Binding-site contacts:
Ligand atom C7 contacts residue VAL295 of chain 1.A at 3.9 Å (hydrophobic).
Ligand atom C2 contacts residue TYR96 of chain 1.A at 3.3 Å (hydrophobic).
Ligand atom C10 contacts residue ILE395 of chain 1.A at 4.4 Å (hydrophobic).
Ligand atom C8 contacts residue PHE87 of chain 1.A at 4.3 Å (hydrophobic).
Ligand atom C3 contacts residue TYR96 of chain 1.A at 4.1 Å (hydrophobic).
Ligand atom C10 contacts residue VAL295 of chain 1.A at 4.1 Å (hydrophobic).
Ligand atom C8 contacts residue VAL396 of chain 1.A at 3.9 Å (hydrophobic).
Ligand atom C6 contacts residue THR252 of chain 1.A at 3.9 Å.
Ligand atom C9 contacts residue VAL247 of chain 1.A at 4.4 Å (hydrophobic).
Ligand atom C10 contacts residue ASP297 of chain 1.A at 3.7 Å.
Ligand atom C2 contacts residue PHE87 of chain 1.A at 4.2 Å (hydrophobic).
Ligand atom C4 contacts residue THR101 of chain 1.A at 4.3 Å.
Ligand atom C6 contacts residue VAL295 of chain 1.A at 4.1 Å (hydrophobic).
Ligand atom C8 contacts residue VAL247 of chain 1.A at 4.4 Å (hydrophobic).
Ligand atom C9 contacts residue GLY248 of chain 1.A at 4.1 Å.
Ligand atom C3 contacts residue THR101 of chain 1.A at 4.4 Å.
Ligand atom C2 contacts residue LEU244 of chain 1.A at 3.8 Å (hydrophobic).
Ligand atom C9 contacts residue LEU244 of chain 1.A at 4.0 Å (hydrophobic).
Ligand atom C8 contacts residue THR185 of chain 1.A at 4.4 Å.
Ligand atom C3 contacts residue HEM1 of chain 1.B at 4.0 Å.
Ligand atom C1 contacts residue VAL247 of chain 1.A at 3.9 Å (hydrophobic).
Ligand atom C7 contacts residue VAL396 of chain 1.A at 4.0 Å (hydrophobic).
Ligand atom C5 contacts residue HEM1 of chain 1.B at 3.5 Å.
Ligand atom C4 contacts residue LEU244 of chain 1.A at 4.4 Å (hydrophobic).
Ligand atom C8 contacts residue ILE395 of chain 1.A at 4.3 Å (hydrophobic).
Ligand atom C6 contacts residue HEM1 of chain 1.B at 3.7 Å.
Ligand atom C5 contacts residue THR252 of chain 1.A at 4.5 Å.
Ligand atom C3 contacts residue ASP297 of chain 1.A at 4.2 Å.
Ligand atom C10 contacts residue HEM1 of chain 1.B at 4.1 Å.
Ligand atom C7 contacts residue ILE395 of chain 1.A at 4.3 Å (hydrophobic).
Ligand atom C4 contacts residue HEM1 of chain 1.B at 3.3 Å.
Ligand atom C1 contacts residue LEU244 of chain 1.A at 4.2 Å (hydrophobic).

This protein binds this small molecule.
Small molecule (SMILES): C1C2CC3CC1CC(C2)C3

Sequence of chain 1.A:
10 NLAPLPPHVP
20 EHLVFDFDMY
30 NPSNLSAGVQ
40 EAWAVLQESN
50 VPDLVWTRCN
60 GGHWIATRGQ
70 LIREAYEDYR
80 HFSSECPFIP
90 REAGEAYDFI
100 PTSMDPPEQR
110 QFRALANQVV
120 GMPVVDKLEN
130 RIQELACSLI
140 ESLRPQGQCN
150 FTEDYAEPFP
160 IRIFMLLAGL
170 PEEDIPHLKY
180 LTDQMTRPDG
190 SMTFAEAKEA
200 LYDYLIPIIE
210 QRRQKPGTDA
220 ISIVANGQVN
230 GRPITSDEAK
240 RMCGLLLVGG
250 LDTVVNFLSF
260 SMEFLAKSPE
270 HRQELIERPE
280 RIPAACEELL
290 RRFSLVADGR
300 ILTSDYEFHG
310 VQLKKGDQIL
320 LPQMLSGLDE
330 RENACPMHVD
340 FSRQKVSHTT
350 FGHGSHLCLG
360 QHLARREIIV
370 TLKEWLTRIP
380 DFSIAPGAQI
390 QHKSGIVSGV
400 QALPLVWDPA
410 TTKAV